Binding-site contacts:
Ligand atom O2 contacts residue SER296 of chain 1.B at 3.7 Å.
Ligand atom C6 contacts residue PHE293 of chain 1.B at 4.5 Å (hydrophobic).
Ligand atom O3 contacts residue TRP890 of chain 1.B at 4.3 Å.
Ligand atom O6 contacts residue TRP297 of chain 1.B at 3.1 Å.
Ligand atom O2 contacts residue TRP890 of chain 1.B at 3.2 Å.
Ligand atom C6 contacts residue TRP297 of chain 1.B at 3.7 Å (hydrophobic).
Ligand atom C2 contacts residue TRP890 of chain 1.B at 3.9 Å (hydrophobic).
Ligand atom O4 contacts residue TRP890 of chain 1.B at 3.9 Å.
Ligand atom O4 contacts residue ASP300 of chain 1.B at 4.3 Å.
Ligand atom O6 contacts residue ILE865 of chain 1.B at 4.5 Å.
Ligand atom C5 contacts residue PHE293 of chain 1.B at 4.5 Å (hydrophobic).
Ligand atom O2 contacts residue PHE293 of chain 1.B at 4.3 Å.
Ligand atom O1 contacts residue GLU290 of chain 1.B at 4.4 Å.
Ligand atom O3 contacts residue ILE865 of chain 1.B at 3.4 Å.
Ligand atom C1 contacts residue PHE293 of chain 1.B at 4.2 Å (hydrophobic).

The small molecule below binds the protein below.
Small molecule (SMILES): OC[C@H]1O[C@@H](O[C@H]2[C@H](O)[C@@H](O)[C@H](O)O[C@@H]2CO)[C@H](O)[C@@H](O)[C@@H]1O

Sequence of chain 1.B:
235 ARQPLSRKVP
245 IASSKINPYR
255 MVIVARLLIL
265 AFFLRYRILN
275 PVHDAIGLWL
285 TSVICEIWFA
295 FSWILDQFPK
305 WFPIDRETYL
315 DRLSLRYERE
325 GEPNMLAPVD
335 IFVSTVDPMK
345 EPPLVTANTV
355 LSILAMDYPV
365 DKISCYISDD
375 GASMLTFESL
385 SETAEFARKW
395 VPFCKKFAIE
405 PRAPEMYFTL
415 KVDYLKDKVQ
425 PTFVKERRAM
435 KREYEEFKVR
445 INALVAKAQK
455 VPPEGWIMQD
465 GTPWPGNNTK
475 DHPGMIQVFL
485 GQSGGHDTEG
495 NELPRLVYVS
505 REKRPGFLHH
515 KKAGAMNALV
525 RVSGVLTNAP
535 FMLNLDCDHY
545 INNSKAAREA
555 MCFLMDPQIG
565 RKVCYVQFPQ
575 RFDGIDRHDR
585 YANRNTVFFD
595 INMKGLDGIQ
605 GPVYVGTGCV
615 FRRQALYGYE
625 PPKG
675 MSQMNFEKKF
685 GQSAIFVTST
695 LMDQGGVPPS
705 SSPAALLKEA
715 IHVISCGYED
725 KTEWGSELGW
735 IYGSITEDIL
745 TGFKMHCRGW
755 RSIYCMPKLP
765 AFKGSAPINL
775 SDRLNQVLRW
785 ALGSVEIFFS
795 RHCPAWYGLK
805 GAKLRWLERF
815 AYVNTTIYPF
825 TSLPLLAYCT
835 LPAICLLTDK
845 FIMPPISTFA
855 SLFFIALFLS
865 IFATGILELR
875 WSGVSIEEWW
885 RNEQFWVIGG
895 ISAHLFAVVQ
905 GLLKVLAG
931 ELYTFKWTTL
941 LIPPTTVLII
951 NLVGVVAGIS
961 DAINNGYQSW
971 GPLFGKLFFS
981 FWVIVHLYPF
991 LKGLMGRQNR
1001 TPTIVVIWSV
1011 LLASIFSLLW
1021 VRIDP